Sequence of chain 1.A:
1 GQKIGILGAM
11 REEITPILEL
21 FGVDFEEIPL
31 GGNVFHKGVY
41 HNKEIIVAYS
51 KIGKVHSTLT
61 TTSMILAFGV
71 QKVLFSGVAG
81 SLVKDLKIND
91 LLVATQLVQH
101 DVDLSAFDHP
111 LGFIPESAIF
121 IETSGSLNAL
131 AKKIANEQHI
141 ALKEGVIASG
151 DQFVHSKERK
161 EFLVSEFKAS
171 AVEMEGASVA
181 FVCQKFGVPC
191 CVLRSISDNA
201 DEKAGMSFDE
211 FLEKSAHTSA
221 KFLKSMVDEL

Sequence of chain 2.A:
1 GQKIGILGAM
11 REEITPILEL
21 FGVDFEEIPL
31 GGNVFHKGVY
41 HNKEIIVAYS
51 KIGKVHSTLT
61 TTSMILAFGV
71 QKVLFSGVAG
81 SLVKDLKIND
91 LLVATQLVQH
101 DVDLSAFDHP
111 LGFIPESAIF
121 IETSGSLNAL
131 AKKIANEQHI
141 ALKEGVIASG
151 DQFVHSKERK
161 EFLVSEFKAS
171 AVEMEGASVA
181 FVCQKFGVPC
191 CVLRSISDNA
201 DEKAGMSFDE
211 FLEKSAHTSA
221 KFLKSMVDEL

Binding-site contacts:
Ligand atom C5' contacts residue PHE153 of chain 1.A at 3.5 Å (hydrophobic).
Ligand atom O3' contacts residue ILE52 of chain 1.A at 3.5 Å.
Ligand atom N7 contacts residue ASP198 of chain 1.A at 2.7 Å (salt-bridge).
Ligand atom N1 contacts residue PHE153 of chain 1.A at 3.5 Å.
Ligand atom C2' contacts residue MET174 of chain 1.A at 3.6 Å (hydrophobic).
Ligand atom C8' contacts residue PHE107 of chain 2.A at 3.7 Å (hydrophobic).
Ligand atom S6' contacts residue LEU104 of chain 2.A at 3.5 Å.
Ligand atom C6 contacts residue PHE153 of chain 1.A at 3.3 Å (hydrophobic).
Ligand atom C14 contacts residue PHE107 of chain 2.A at 3.6 Å (hydrophobic).
Ligand atom C2' contacts residue GLU175 of chain 1.A at 3.7 Å.
Ligand atom C9' contacts residue HIS109 of chain 2.A at 3.7 Å.
Ligand atom C2 contacts residue MET174 of chain 1.A at 3.7 Å (hydrophobic).
Ligand atom O3' contacts residue ALA9 of chain 1.A at 3.6 Å.
Ligand atom N7 contacts residue ALA79 of chain 1.A at 3.6 Å.
Ligand atom N6 contacts residue ALA200 of chain 1.A at 3.6 Å.
Ligand atom N7 contacts residue GLY80 of chain 1.A at 3.3 Å (h-bond).
Ligand atom C14 contacts residue PHE208 of chain 1.A at 3.5 Å (hydrophobic).
Ligand atom C7' contacts residue ILE52 of chain 1.A at 3.8 Å (hydrophobic).
Ligand atom C8 contacts residue SER197 of chain 1.A at 3.5 Å.
Ligand atom C3' contacts residue GLU175 of chain 1.A at 3.6 Å.
Ligand atom C10 contacts residue VAL78 of chain 1.A at 3.2 Å (hydrophobic).
Ligand atom C5 contacts residue GLY80 of chain 1.A at 3.7 Å.
Ligand atom N6 contacts residue VAL154 of chain 1.A at 2.9 Å (h-bond).
Ligand atom N3 contacts residue GLU173 of chain 1.A at 3.3 Å.
Ligand atom N1 contacts residue VAL154 of chain 1.A at 3.0 Å (h-bond).
Ligand atom C5 contacts residue PHE153 of chain 1.A at 3.2 Å (hydrophobic).
Ligand atom N7 contacts residue PHE153 of chain 1.A at 3.5 Å.
Ligand atom C8 contacts residue ALA79 of chain 1.A at 3.5 Å (hydrophobic).
Ligand atom C8 contacts residue GLY80 of chain 1.A at 3.6 Å.
Ligand atom C8' contacts residue ILE52 of chain 1.A at 3.6 Å (hydrophobic).
Ligand atom C1' contacts residue PHE208 of chain 1.A at 3.6 Å (hydrophobic).
Ligand atom C8 contacts residue ASP198 of chain 1.A at 3.4 Å.
Ligand atom N3 contacts residue MET174 of chain 1.A at 3.5 Å.
Ligand atom O3' contacts residue GLU175 of chain 1.A at 2.7 Å (salt-bridge).
Ligand atom C13 contacts residue PHE208 of chain 1.A at 3.5 Å (hydrophobic).
Ligand atom C4 contacts residue VAL172 of chain 1.A at 3.7 Å (hydrophobic).
Ligand atom N6 contacts residue PHE153 of chain 1.A at 3.5 Å.
Ligand atom C2 contacts residue VAL154 of chain 1.A at 3.8 Å (hydrophobic).
Ligand atom N6 contacts residue ASP198 of chain 1.A at 3.0 Å (salt-bridge).
Ligand atom C7' contacts residue PHE107 of chain 2.A at 3.7 Å (hydrophobic).

The protein below binds the small molecule below.
Small molecule (SMILES): Nc1ncnc2c(CN3C[C@H](CSc4ccc(Cl)cc4)[C@@H](O)C3)c[nH]c12